Sequence of chain 1.E:
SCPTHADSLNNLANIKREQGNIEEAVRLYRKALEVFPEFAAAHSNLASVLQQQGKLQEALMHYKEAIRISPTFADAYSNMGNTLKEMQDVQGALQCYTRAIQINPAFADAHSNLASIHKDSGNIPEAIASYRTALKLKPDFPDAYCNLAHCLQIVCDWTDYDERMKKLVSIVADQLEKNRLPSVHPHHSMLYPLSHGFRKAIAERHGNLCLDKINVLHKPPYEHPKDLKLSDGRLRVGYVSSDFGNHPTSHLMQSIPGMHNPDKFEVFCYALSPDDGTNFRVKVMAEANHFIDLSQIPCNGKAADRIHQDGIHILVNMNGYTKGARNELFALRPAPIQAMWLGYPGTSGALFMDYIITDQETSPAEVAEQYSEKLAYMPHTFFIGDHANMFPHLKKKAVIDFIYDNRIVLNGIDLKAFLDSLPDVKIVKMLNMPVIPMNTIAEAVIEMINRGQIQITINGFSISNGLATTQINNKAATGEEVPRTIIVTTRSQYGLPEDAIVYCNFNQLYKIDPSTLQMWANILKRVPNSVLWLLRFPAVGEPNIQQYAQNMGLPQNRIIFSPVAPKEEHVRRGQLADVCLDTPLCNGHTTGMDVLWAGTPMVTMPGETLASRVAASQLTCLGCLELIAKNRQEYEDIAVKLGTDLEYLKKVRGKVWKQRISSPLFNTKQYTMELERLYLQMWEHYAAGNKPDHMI

A small-molecule ligand and the protein it binds are described below.
Small molecule (SMILES): CC[C@H](C)[C@H](NC(=O)[C@H](CCC(N)=O)NC(=O)[C@H](Cc1ccc(O)cc1)NC(=O)[C@@H](NC(=O)[C@@H]1CCCN1C(=O)[C@H](CCSC)NC(=O)[C@H](Cc1ccccc1)NC(=O)[C@@H](N)CCC(N)=O)C(C)C)C(=O)N[C@@H](Cc1ccc(O)cc1)C(=O)N[C@H](C=O)CC(C)C

Binding-site contacts:
Ligand atom CB contacts residue SER515 of chain 1.E at 3.4 Å.
Ligand atom CE1 contacts residue SER515 of chain 1.E at 3.5 Å.
Ligand atom CE2 contacts residue ALA491 of chain 1.E at 3.6 Å (hydrophobic).
Ligand atom O contacts residue GLY475 of chain 1.E at 3.2 Å.
Ligand atom CE2 contacts residue GLN494 of chain 1.E at 3.6 Å.
Ligand atom CA contacts residue ASN473 of chain 1.E at 3.4 Å.
Ligand atom CA contacts residue SER515 of chain 1.E at 3.7 Å.
Ligand atom CZ contacts residue GLN494 of chain 1.E at 3.5 Å.
Ligand atom CG contacts residue ASN473 of chain 1.E at 3.5 Å.
Ligand atom NE2 contacts residue ASN473 of chain 1.E at 3.6 Å (h-bond).
Ligand atom CD1 contacts residue LEU490 of chain 1.E at 3.4 Å (hydrophobic).
Ligand atom CD contacts residue ASN473 of chain 1.E at 3.3 Å.
Ligand atom O contacts residue GLY475 of chain 1.E at 3.7 Å.
Ligand atom N contacts residue GLN516 of chain 1.E at 3.6 Å.
Ligand atom CG contacts residue ILE472 of chain 1.E at 3.2 Å (hydrophobic).
Ligand atom SD contacts residue ARG474 of chain 1.E at 3.6 Å (salt-bridge).
Ligand atom CD contacts residue ILE472 of chain 1.E at 3.1 Å (hydrophobic).
Ligand atom CG1 contacts residue GLY518 of chain 1.E at 3.5 Å.
Ligand atom CZ contacts residue SER515 of chain 1.E at 3.6 Å.
Ligand atom N contacts residue ASN473 of chain 1.E at 3.1 Å (h-bond).
Ligand atom OH contacts residue GLU521 of chain 1.E at 3.3 Å.
Ligand atom CB contacts residue SER515 of chain 1.E at 3.6 Å.
Ligand atom CZ contacts residue LEU519 of chain 1.E at 3.4 Å (hydrophobic).
Ligand atom OH contacts residue LEU519 of chain 1.E at 2.6 Å (h-bond).
Ligand atom N contacts residue SER515 of chain 1.E at 3.4 Å (h-bond).
Ligand atom CZ contacts residue ALA491 of chain 1.E at 3.7 Å (hydrophobic).
Ligand atom CB contacts residue GLY475 of chain 1.E at 3.7 Å.
Ligand atom CB contacts residue GLY518 of chain 1.E at 3.5 Å.
Ligand atom CE1 contacts residue GLU521 of chain 1.E at 3.7 Å.
Ligand atom O contacts residue SER515 of chain 1.E at 3.7 Å.
Ligand atom OE1 contacts residue ASN473 of chain 1.E at 3.2 Å.
Ligand atom CE1 contacts residue LEU490 of chain 1.E at 3.3 Å (hydrophobic).
Ligand atom CE contacts residue ASN473 of chain 1.E at 3.2 Å.
Ligand atom CE2 contacts residue LEU519 of chain 1.E at 3.3 Å (hydrophobic).
Ligand atom N contacts residue SER515 of chain 1.E at 2.8 Å (h-bond).
Ligand atom CG2 contacts residue GLY518 of chain 1.E at 3.6 Å.
Ligand atom CG2 contacts residue GLN516 of chain 1.E at 3.5 Å.
Ligand atom CA contacts residue SER515 of chain 1.E at 3.6 Å.
Ligand atom C contacts residue SER515 of chain 1.E at 3.6 Å.
Ligand atom O contacts residue ASN473 of chain 1.E at 3.2 Å (h-bond).